Binding-site contacts:
Ligand atom C5 contacts residue ASN343 of chain 1.A at 3.6 Å.
Ligand atom C8 contacts residue PHE342 of chain 1.A at 3.8 Å (hydrophobic).
Ligand atom O7 contacts residue GLY339 of chain 1.A at 3.9 Å.
Ligand atom O7 contacts residue VAL367 of chain 1.A at 4.2 Å.
Ligand atom N2 contacts residue PHE342 of chain 1.A at 4.4 Å.
Ligand atom N2 contacts residue GLY339 of chain 1.A at 4.3 Å.
Ligand atom C8 contacts residue LEU368 of chain 1.A at 4.2 Å (hydrophobic).
Ligand atom C1 contacts residue ASN343 of chain 1.A at 1.4 Å.
Ligand atom C8 contacts residue PHE338 of chain 1.A at 3.7 Å (hydrophobic).
Ligand atom O3 contacts residue VAL367 of chain 1.A at 3.9 Å.
Ligand atom C2 contacts residue ASN343 of chain 1.A at 2.5 Å.
Ligand atom O5 contacts residue ASN343 of chain 1.A at 2.3 Å (h-bond).
Ligand atom C7 contacts residue ASN343 of chain 1.A at 4.0 Å.
Ligand atom N2 contacts residue ASN343 of chain 1.A at 2.9 Å (h-bond).
Ligand atom C8 contacts residue GLY339 of chain 1.A at 3.6 Å.
Ligand atom C3 contacts residue ASN343 of chain 1.A at 3.8 Å.
Ligand atom C7 contacts residue GLY339 of chain 1.A at 3.7 Å.
Ligand atom C4 contacts residue ASN343 of chain 1.A at 4.2 Å.

A small-molecule ligand and the protein it binds are described below.
Small molecule (SMILES): CC(=O)N[C@@H]1[C@@H](O)[C@H](O)[C@@H](CO)O[C@H]1O

Sequence of chain 1.A:
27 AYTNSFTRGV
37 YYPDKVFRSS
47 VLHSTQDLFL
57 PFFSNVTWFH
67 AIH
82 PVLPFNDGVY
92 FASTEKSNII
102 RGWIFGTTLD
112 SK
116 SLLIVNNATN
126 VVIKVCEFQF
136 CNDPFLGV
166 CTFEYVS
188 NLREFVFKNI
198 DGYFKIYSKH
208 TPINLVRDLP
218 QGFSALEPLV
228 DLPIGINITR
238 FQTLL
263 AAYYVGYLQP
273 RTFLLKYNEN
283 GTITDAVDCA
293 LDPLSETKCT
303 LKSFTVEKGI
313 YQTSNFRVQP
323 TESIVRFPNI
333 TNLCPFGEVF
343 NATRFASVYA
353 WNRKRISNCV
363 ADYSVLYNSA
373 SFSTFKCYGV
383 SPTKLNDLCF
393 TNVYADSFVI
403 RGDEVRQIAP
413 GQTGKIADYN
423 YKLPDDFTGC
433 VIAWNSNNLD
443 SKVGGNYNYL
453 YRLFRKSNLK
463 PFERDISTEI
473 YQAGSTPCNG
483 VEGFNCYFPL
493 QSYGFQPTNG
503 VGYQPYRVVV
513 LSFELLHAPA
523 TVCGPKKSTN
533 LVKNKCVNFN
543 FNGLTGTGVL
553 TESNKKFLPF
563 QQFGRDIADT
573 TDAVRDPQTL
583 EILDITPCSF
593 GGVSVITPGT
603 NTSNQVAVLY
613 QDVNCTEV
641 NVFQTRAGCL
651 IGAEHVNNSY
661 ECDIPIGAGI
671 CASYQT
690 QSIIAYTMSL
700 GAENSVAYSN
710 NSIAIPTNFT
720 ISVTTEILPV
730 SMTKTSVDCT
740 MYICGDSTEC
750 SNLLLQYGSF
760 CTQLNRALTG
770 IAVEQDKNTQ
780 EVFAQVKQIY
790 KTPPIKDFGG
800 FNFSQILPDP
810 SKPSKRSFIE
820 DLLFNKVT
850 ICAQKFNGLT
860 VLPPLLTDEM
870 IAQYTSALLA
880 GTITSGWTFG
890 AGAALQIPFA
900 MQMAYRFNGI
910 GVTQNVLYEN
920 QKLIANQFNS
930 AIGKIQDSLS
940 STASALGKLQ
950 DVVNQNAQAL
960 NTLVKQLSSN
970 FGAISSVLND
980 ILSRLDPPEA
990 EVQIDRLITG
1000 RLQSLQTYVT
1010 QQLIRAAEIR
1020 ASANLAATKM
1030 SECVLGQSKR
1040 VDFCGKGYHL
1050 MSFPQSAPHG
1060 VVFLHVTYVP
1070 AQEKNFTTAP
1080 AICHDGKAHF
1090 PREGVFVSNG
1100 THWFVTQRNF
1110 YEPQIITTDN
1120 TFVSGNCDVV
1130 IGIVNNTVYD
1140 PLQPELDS